Binding-site contacts:
Ligand atom C contacts residue ALA282 of chain 1.A at 3.7 Å (hydrophobic).
Ligand atom C1 contacts residue ALA282 of chain 1.A at 3.7 Å (hydrophobic).
Ligand atom O10 contacts residue HIS92 of chain 1.A at 3.8 Å.
Ligand atom O contacts residue ALA282 of chain 1.A at 4.0 Å.
Ligand atom C9 contacts residue TYR97 of chain 1.A at 3.5 Å (hydrophobic).
Ligand atom C2 contacts residue HIS92 of chain 1.A at 3.5 Å.
Ligand atom C21 contacts residue ASN89 of chain 1.A at 3.9 Å.
Ligand atom O1 contacts residue ASN89 of chain 1.A at 3.0 Å (h-bond).
Ligand atom C8 contacts residue GLY93 of chain 1.A at 3.6 Å.
Ligand atom C14 contacts residue HIS92 of chain 1.A at 3.6 Å.
Ligand atom O2 contacts residue ASN89 of chain 1.A at 3.0 Å.
Ligand atom O1 contacts residue THR64 of chain 1.A at 3.6 Å.
Ligand atom O11 contacts residue LYS283 of chain 1.A at 2.8 Å.
Ligand atom O contacts residue SER278 of chain 1.A at 3.4 Å.
Ligand atom O8 contacts residue SER91 of chain 1.A at 2.9 Å (h-bond).
Ligand atom C6 contacts residue HIS92 of chain 1.A at 3.4 Å.
Ligand atom O4 contacts residue HIS98 of chain 1.A at 3.7 Å.
Ligand atom C7 contacts residue HIS92 of chain 1.A at 3.8 Å.
Ligand atom C5 contacts residue HIS92 of chain 1.A at 3.8 Å.
Ligand atom O7 contacts residue ASP212 of chain 1.A at 3.8 Å.
Ligand atom O9 contacts residue HIS92 of chain 1.A at 3.4 Å.
Ligand atom O4 contacts residue HIS92 of chain 1.A at 3.5 Å.
Ligand atom S contacts residue GLY279 of chain 1.A at 3.8 Å.
Ligand atom C12 contacts residue PRO67 of chain 1.A at 3.5 Å (hydrophobic).
Ligand atom C11 contacts residue PRO67 of chain 1.A at 3.6 Å (hydrophobic).
Ligand atom O6 contacts residue HIS92 of chain 1.A at 2.8 Å (h-bond).
Ligand atom N1 contacts residue HIS92 of chain 1.A at 3.9 Å.
Ligand atom O6 contacts residue ASN89 of chain 1.A at 2.9 Å (h-bond).
Ligand atom C1 contacts residue HIS92 of chain 1.A at 3.6 Å.
Ligand atom O11 contacts residue GLY279 of chain 1.A at 3.4 Å.
Ligand atom C8 contacts residue TYR97 of chain 1.A at 3.5 Å (hydrophobic).
Ligand atom O2 contacts residue THR64 of chain 1.A at 3.8 Å.
Ligand atom C13 contacts residue PRO67 of chain 1.A at 3.8 Å (hydrophobic).
Ligand atom C1 contacts residue ASN89 of chain 1.A at 3.9 Å.
Ligand atom O6 contacts residue SER91 of chain 1.A at 3.4 Å.
Ligand atom C9 contacts residue GLY93 of chain 1.A at 3.9 Å.
Ligand atom O contacts residue GLY279 of chain 1.A at 2.9 Å (h-bond).
Ligand atom C21 contacts residue HIS92 of chain 1.A at 3.7 Å.
Ligand atom C7 contacts residue PRO67 of chain 1.A at 3.8 Å (hydrophobic).
Ligand atom O2 contacts residue HIS92 of chain 1.A at 3.9 Å.

The small molecule below binds the protein below.
Small molecule (SMILES): O=C(O)C[C@@](O)(CC(=O)N1CCN(S(=O)(=O)c2cc3c(c(O)c2O)C(=O)c2ccccc2C3=O)CC1)C(=O)O

Sequence of chain 1.A:
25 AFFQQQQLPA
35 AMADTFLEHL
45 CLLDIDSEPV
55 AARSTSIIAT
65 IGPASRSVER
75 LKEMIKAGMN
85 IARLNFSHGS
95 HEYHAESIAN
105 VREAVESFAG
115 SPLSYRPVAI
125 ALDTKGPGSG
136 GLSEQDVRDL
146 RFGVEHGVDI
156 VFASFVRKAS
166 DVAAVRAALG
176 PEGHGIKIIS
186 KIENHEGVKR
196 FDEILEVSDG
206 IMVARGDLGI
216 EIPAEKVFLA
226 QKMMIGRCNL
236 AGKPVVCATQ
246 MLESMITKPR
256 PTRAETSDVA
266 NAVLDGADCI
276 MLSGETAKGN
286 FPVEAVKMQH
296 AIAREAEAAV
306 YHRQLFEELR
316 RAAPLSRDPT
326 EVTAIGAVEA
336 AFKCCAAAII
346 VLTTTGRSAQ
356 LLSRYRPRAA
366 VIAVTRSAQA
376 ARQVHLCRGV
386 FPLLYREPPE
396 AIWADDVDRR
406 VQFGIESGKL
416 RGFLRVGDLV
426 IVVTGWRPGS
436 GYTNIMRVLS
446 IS